This protein binds this small molecule.
Small molecule (SMILES): Nc1ncnc2c1ncn2[C@@H]1O[C@H](CO[P](=O)(O)O[C@H]2[C@@H](O)[C@H](n3cnc4c(N)ncnc43)O[C@@H]2CO[P](=O)(O)O[C@H]2[C@@H](O)[C@H](n3cnc4c(N)ncnc43)O[C@@H]2CO[P](=O)(O)O[C@H]2[C@@H](O)[C@H](n3cnc4c(N)ncnc43)O[C@@H]2CO[P](=O)(O)O[C@H]2[C@@H](O)[C@H](n3cnc4c(N)ncnc43)O[C@@H]2CO)[C@@H](O)[C@H]1O

Sequence of chain 1.A:
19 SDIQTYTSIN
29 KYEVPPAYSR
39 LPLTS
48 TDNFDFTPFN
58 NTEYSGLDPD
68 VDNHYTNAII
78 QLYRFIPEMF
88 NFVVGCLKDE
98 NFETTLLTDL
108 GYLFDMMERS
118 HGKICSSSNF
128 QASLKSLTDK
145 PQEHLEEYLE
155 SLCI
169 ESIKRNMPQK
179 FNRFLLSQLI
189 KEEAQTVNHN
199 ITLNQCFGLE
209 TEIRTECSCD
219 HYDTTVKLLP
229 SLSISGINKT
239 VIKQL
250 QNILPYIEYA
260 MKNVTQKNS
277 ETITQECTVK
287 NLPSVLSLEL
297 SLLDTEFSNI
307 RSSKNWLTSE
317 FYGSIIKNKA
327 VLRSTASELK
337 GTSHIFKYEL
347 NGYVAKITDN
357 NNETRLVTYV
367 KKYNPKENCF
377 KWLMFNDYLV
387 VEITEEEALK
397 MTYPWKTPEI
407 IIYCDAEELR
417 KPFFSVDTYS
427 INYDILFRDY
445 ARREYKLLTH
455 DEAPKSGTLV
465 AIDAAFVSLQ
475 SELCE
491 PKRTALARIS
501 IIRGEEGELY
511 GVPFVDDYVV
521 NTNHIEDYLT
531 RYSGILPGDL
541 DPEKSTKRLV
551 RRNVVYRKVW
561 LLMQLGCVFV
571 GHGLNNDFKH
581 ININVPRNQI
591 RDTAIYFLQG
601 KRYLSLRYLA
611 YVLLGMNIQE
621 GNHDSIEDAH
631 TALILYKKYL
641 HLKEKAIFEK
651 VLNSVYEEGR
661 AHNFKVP

Binding-site contacts:
Ligand atom O3' contacts residue LEU604 of chain 1.A at 3.7 Å.
Ligand atom O3' contacts residue SER533 of chain 1.A at 3.2 Å.
Ligand atom O3' contacts residue TYR532 of chain 1.A at 3.8 Å.
Ligand atom OP1 contacts residue ARG602 of chain 1.A at 3.9 Å.
Ligand atom O2' contacts residue ASN576 of chain 1.A at 2.6 Å (h-bond).
Ligand atom O2' contacts residue TYR603 of chain 1.A at 2.7 Å (h-bond).
Ligand atom O3' contacts residue ARG602 of chain 1.A at 3.6 Å (salt-bridge).
Ligand atom C5 contacts residue TYR532 of chain 1.A at 3.9 Å (hydrophobic).
Ligand atom OP1 contacts residue LEU606 of chain 1.A at 2.7 Å (h-bond).
Ligand atom O3' contacts residue ALA469 of chain 1.A at 3.6 Å.
Ligand atom O2' contacts residue LEU529 of chain 1.A at 3.7 Å.
Ligand atom C2' contacts residue TYR603 of chain 1.A at 3.8 Å (hydrophobic).
Ligand atom OP1 contacts residue SER605 of chain 1.A at 3.6 Å (h-bond).
Ligand atom C3' contacts residue TYR532 of chain 1.A at 3.7 Å (hydrophobic).
Ligand atom C5' contacts residue TYR603 of chain 1.A at 3.5 Å (hydrophobic).
Ligand atom O3' contacts residue SER605 of chain 1.A at 3.7 Å.
Ligand atom C1' contacts residue TYR603 of chain 1.A at 3.7 Å (hydrophobic).
Ligand atom N1 contacts residue TYR532 of chain 1.A at 3.2 Å.
Ligand atom C4' contacts residue TYR603 of chain 1.A at 3.2 Å (hydrophobic).
Ligand atom C5' contacts residue ALA468 of chain 1.A at 3.4 Å (hydrophobic).
Ligand atom O5' contacts residue TYR603 of chain 1.A at 3.0 Å (h-bond).
Ligand atom C2 contacts residue TYR532 of chain 1.A at 3.6 Å (hydrophobic).
Ligand atom O2' contacts residue ARG602 of chain 1.A at 3.3 Å.
Ligand atom C6 contacts residue TYR532 of chain 1.A at 3.5 Å (hydrophobic).
Ligand atom OP2 contacts residue SER605 of chain 1.A at 3.5 Å (h-bond).
Ligand atom N3 contacts residue LEU529 of chain 1.A at 3.9 Å.
Ligand atom C4' contacts residue LEU604 of chain 1.A at 3.8 Å (hydrophobic).
Ligand atom P contacts residue LEU606 of chain 1.A at 3.9 Å.
Ligand atom C5' contacts residue HIS572 of chain 1.A at 3.8 Å.
Ligand atom C2' contacts residue ASN576 of chain 1.A at 3.7 Å.
Ligand atom N6 contacts residue TYR532 of chain 1.A at 3.3 Å.
Ligand atom C4' contacts residue HIS572 of chain 1.A at 3.8 Å.
Ligand atom C2' contacts residue LEU529 of chain 1.A at 3.8 Å (hydrophobic).
Ligand atom O4' contacts residue TYR603 of chain 1.A at 3.2 Å (h-bond).
Ligand atom OP1 contacts residue HIS572 of chain 1.A at 3.4 Å.
Ligand atom O3' contacts residue PHE470 of chain 1.A at 3.0 Å (h-bond).
Ligand atom C5' contacts residue SER605 of chain 1.A at 3.7 Å.
Ligand atom O2' contacts residue PHE470 of chain 1.A at 3.4 Å (h-bond).
Ligand atom OP1 contacts residue ASP467 of chain 1.A at 2.9 Å (salt-bridge).
Ligand atom C4' contacts residue ARG602 of chain 1.A at 3.8 Å.